A protein and the small-molecule ligand that binds it are described below.
Small molecule (SMILES): Nc1ncnc2c1ncn2[C@@H]1O[C@H](CO)[C@@H](OP(=O)(O)O)[C@H]1O

Binding-site contacts:
Ligand atom O5' contacts residue 3GP1 of chain 4.T at 0.3 Å (h-bond).
Ligand atom O3' contacts residue 3GP1 of chain 1.T at 2.4 Å (h-bond).
Ligand atom N3 contacts residue 3GP1 of chain 4.T at 0.2 Å (h-bond).
Ligand atom N6 contacts residue 3GP1 of chain 4.T at 0.3 Å (h-bond).
Ligand atom O3P contacts residue 3AM1 of chain 4.U at 2.4 Å (h-bond).
Ligand atom O5' contacts residue 3AM1 of chain 4.U at 1.4 Å.
Ligand atom C4 contacts residue ALA87 of chain 4.B at 3.1 Å (hydrophobic).
Ligand atom C5' contacts residue 3AM1 of chain 4.U at 2.5 Å.
Ligand atom C6 contacts residue 3GP1 of chain 4.T at 0.3 Å.
Ligand atom P contacts residue 3GP1 of chain 1.T at 1.6 Å.
Ligand atom N6 contacts residue LEU13 of chain 4.B at 2.9 Å.
Ligand atom C1' contacts residue 3GP1 of chain 4.T at 0.4 Å.
Ligand atom N1 contacts residue 3GP1 of chain 4.T at 0.1 Å (h-bond).
Ligand atom C5 contacts residue 3GP1 of chain 4.T at 0.3 Å.
Ligand atom O3' contacts residue 3GP1 of chain 4.T at 0.3 Å (h-bond).
Ligand atom C4' contacts residue 3GP1 of chain 4.T at 0.3 Å.
Ligand atom O3P contacts residue TYR10 of chain 4.B at 2.5 Å (h-bond).
Ligand atom N9 contacts residue 3GP1 of chain 4.T at 0.4 Å (h-bond).
Ligand atom O2P contacts residue 3AM1 of chain 4.U at 2.3 Å (h-bond).
Ligand atom C2 contacts residue 3GP1 of chain 4.T at 0.1 Å.
Ligand atom P contacts residue 3AM1 of chain 4.U at 1.4 Å.
Ligand atom O3' contacts residue 3AM1 of chain 4.U at 2.4 Å (h-bond).
Ligand atom O3P contacts residue 3GP1 of chain 1.T at 2.5 Å (h-bond).
Ligand atom N7 contacts residue 3GP1 of chain 4.T at 0.5 Å (h-bond).
Ligand atom O4' contacts residue 3GP1 of chain 4.T at 0.4 Å (h-bond).
Ligand atom C5' contacts residue 3GP1 of chain 1.T at 2.6 Å.
Ligand atom C4 contacts residue 3GP1 of chain 4.T at 0.3 Å.
Ligand atom P contacts residue 3GP1 of chain 4.T at 0.4 Å.
Ligand atom C2' contacts residue 3GP1 of chain 4.T at 0.4 Å.
Ligand atom O5' contacts residue 3GP1 of chain 1.T at 1.6 Å.
Ligand atom O2' contacts residue 3GP1 of chain 4.T at 0.4 Å (h-bond).
Ligand atom C5' contacts residue 3GP1 of chain 4.T at 0.3 Å.
Ligand atom C8 contacts residue 3GP1 of chain 4.T at 0.5 Å.
Ligand atom O2P contacts residue 3GP1 of chain 4.T at 0.3 Å (h-bond).
Ligand atom O3P contacts residue 3GP1 of chain 4.T at 0.5 Å (h-bond).
Ligand atom O2P contacts residue 3GP1 of chain 1.T at 2.5 Å (h-bond).
Ligand atom O2' contacts residue PRO89 of chain 4.B at 3.1 Å.
Ligand atom C3' contacts residue 3GP1 of chain 1.T at 3.0 Å.
Ligand atom N3 contacts residue ALA87 of chain 4.B at 2.9 Å.
Ligand atom C3' contacts residue 3GP1 of chain 4.T at 0.3 Å.

Sequence of chain 4.B:
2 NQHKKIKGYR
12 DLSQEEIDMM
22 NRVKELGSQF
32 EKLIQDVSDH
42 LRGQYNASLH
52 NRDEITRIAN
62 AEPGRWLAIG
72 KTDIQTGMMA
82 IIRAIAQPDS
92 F

Sequence of chain 1.B:
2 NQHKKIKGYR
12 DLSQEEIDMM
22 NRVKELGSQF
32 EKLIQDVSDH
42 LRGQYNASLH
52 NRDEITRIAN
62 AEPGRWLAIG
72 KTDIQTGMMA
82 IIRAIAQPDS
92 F